A protein and the small-molecule ligand that binds it are described below.
Small molecule (SMILES): Cc1ccccc1Oc1ccc(Cn2cc(C3CC3)nn2)cc1O

Binding-site contacts:
Ligand atom CAM contacts residue LEU66 of chain 1.A at 3.7 Å (hydrophobic).
Ligand atom OAB contacts residue THR37 of chain 1.A at 4.5 Å.
Ligand atom NAO contacts residue LEU66 of chain 1.A at 3.5 Å.
Ligand atom CAF contacts residue LEU217 of chain 1.A at 4.3 Å (hydrophobic).
Ligand atom CAG contacts residue THR37 of chain 1.A at 3.7 Å.
Ligand atom CAD contacts residue SER220 of chain 1.A at 4.2 Å.
Ligand atom CAR contacts residue THR37 of chain 1.A at 3.5 Å.
Ligand atom CAM contacts residue ILE36 of chain 1.A at 4.3 Å (hydrophobic).
Ligand atom CAC contacts residue THR216 of chain 1.A at 4.2 Å.
Ligand atom CAW contacts residue ARG63 of chain 1.A at 3.8 Å.
Ligand atom CAS contacts residue THR37 of chain 1.A at 3.9 Å.
Ligand atom NAN contacts residue LEU66 of chain 1.A at 3.7 Å.
Ligand atom CAD contacts residue THR216 of chain 1.A at 3.8 Å.
Ligand atom CAE contacts residue SER220 of chain 1.A at 4.0 Å.
Ligand atom CAK contacts residue LEU217 of chain 1.A at 4.4 Å (hydrophobic).
Ligand atom CAJ contacts residue LEU66 of chain 1.A at 3.1 Å (hydrophobic).
Ligand atom CAE contacts residue ALA226 of chain 1.A at 4.5 Å (hydrophobic).
Ligand atom CAC contacts residue LEU217 of chain 1.A at 4.0 Å (hydrophobic).
Ligand atom CAV contacts residue THR37 of chain 1.A at 4.2 Å.
Ligand atom CAW contacts residue LEU66 of chain 1.A at 4.2 Å (hydrophobic).
Ligand atom CAH contacts residue LEU217 of chain 1.A at 4.0 Å (hydrophobic).
Ligand atom CAJ contacts residue ILE36 of chain 1.A at 4.3 Å (hydrophobic).
Ligand atom CAC contacts residue SER220 of chain 1.A at 3.3 Å.
Ligand atom CAL contacts residue ILE36 of chain 1.A at 4.1 Å (hydrophobic).
Ligand atom CAH contacts residue THR37 of chain 1.A at 4.1 Å.
Ligand atom NAX contacts residue LEU66 of chain 1.A at 3.2 Å.
Ligand atom CAG contacts residue LEU217 of chain 1.A at 4.3 Å (hydrophobic).
Ligand atom CAI contacts residue THR37 of chain 1.A at 3.5 Å.
Ligand atom CAD contacts residue LEU217 of chain 1.A at 3.5 Å (hydrophobic).
Ligand atom CAJ contacts residue LEU217 of chain 1.A at 4.5 Å (hydrophobic).
Ligand atom CAL contacts residue ARG63 of chain 1.A at 4.0 Å.
Ligand atom CAK contacts residue ARG63 of chain 1.A at 4.4 Å.
Ligand atom CAE contacts residue LEU217 of chain 1.A at 4.5 Å (hydrophobic).
Ligand atom CAT contacts residue LEU66 of chain 1.A at 3.4 Å (hydrophobic).
Ligand atom CAM contacts residue THR37 of chain 1.A at 3.9 Å.

Sequence of chain 1.A:
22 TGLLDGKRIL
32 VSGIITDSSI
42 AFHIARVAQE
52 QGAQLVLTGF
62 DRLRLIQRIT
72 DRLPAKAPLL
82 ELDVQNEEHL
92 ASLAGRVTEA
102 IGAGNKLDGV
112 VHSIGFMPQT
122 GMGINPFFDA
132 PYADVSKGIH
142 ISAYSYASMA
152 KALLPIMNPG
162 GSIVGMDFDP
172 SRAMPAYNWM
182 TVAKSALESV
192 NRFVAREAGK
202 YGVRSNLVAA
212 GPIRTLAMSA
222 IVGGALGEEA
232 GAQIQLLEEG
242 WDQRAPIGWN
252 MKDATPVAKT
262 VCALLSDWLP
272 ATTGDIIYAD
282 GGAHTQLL